Binding-site contacts:
Ligand atom O1 contacts residue LEU443 of chain 1.B at 4.0 Å.
Ligand atom C5 contacts residue GLU369 of chain 1.B at 3.5 Å.
Ligand atom C1 contacts residue LEU443 of chain 1.B at 3.9 Å (hydrophobic).
Ligand atom C4 contacts residue MG1 of chain 1.BA at 3.8 Å.
Ligand atom C3 contacts residue MG1 of chain 1.BA at 3.9 Å.
Ligand atom C4 contacts residue ASN469 of chain 1.B at 3.5 Å.
Ligand atom O3 contacts residue MG1 of chain 1.BA at 2.8 Å.
Ligand atom O3 contacts residue VAL467 of chain 1.B at 2.9 Å (h-bond).
Ligand atom O4 contacts residue LEU392 of chain 1.B at 3.6 Å (h-bond).
Ligand atom O3 contacts residue SER391 of chain 1.B at 3.8 Å.
Ligand atom C1 contacts residue MG1 of chain 1.BA at 3.0 Å.
Ligand atom O4 contacts residue GLU369 of chain 1.B at 2.9 Å (salt-bridge).
Ligand atom O4 contacts residue VAL393 of chain 1.B at 3.2 Å (h-bond).
Ligand atom O3 contacts residue GLY441 of chain 1.B at 3.8 Å.
Ligand atom O1 contacts residue SER444 of chain 1.B at 3.8 Å.
Ligand atom O1 contacts residue GLY441 of chain 1.B at 4.1 Å.
Ligand atom O1 contacts residue SER391 of chain 1.B at 3.4 Å (h-bond).
Ligand atom O5 contacts residue MG1 of chain 1.BA at 2.4 Å.
Ligand atom C5 contacts residue VAL467 of chain 1.B at 4.1 Å (hydrophobic).
Ligand atom C4 contacts residue SER391 of chain 1.B at 3.5 Å.
Ligand atom O2 contacts residue MG1 of chain 1.BA at 2.5 Å.
Ligand atom O4 contacts residue VAL467 of chain 1.B at 3.9 Å.
Ligand atom C5 contacts residue SER391 of chain 1.B at 3.2 Å.
Ligand atom C2 contacts residue SER391 of chain 1.B at 3.8 Å.
Ligand atom C2 contacts residue MG1 of chain 1.BA at 2.8 Å.
Ligand atom O2 contacts residue SER444 of chain 1.B at 4.1 Å.
Ligand atom O4 contacts residue SER391 of chain 1.B at 3.2 Å (h-bond).
Ligand atom C3 contacts residue SER391 of chain 1.B at 3.0 Å.
Ligand atom C3 contacts residue LEU392 of chain 1.B at 3.5 Å (hydrophobic).
Ligand atom C5 contacts residue MG1 of chain 1.BA at 3.7 Å.
Ligand atom O2 contacts residue GLY441 of chain 1.B at 3.7 Å.
Ligand atom C4 contacts residue LEU392 of chain 1.B at 3.4 Å (hydrophobic).
Ligand atom O3 contacts residue ASN469 of chain 1.B at 3.0 Å (h-bond).
Ligand atom C1 contacts residue GLY441 of chain 1.B at 4.0 Å.
Ligand atom O5 contacts residue ASN469 of chain 1.B at 3.6 Å.
Ligand atom O2 contacts residue ASP442 of chain 1.B at 3.5 Å (salt-bridge).
Ligand atom C5 contacts residue ASN469 of chain 1.B at 3.4 Å.
Ligand atom C1 contacts residue SER391 of chain 1.B at 3.8 Å.
Ligand atom C5 contacts residue LEU392 of chain 1.B at 4.0 Å (hydrophobic).
Ligand atom O2 contacts residue LEU443 of chain 1.B at 3.0 Å (h-bond).

The small molecule below binds the protein below.
Small molecule (SMILES): O=C(O)CCC(=O)C(=O)O

Sequence of chain 1.B:
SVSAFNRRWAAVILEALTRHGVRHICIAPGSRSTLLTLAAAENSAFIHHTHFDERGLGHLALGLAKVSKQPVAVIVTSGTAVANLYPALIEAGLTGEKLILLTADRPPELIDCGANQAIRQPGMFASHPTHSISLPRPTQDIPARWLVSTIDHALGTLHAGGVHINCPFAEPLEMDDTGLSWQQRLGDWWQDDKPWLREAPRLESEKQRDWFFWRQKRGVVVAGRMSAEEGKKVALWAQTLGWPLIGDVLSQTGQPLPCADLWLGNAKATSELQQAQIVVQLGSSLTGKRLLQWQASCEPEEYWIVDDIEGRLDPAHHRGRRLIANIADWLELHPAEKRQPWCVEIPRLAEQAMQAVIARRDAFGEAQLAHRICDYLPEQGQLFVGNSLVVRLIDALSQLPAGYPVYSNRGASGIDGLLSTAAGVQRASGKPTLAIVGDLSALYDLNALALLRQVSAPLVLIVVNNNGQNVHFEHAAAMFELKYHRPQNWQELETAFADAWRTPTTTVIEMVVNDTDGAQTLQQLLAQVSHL